A protein and the small-molecule ligand that binds it are described below.
Small molecule (SMILES): OC[C@H]1O[C@@H](O)[C@H](O)[C@@H](O)[C@@H]1O

Sequence of chain 1.B:
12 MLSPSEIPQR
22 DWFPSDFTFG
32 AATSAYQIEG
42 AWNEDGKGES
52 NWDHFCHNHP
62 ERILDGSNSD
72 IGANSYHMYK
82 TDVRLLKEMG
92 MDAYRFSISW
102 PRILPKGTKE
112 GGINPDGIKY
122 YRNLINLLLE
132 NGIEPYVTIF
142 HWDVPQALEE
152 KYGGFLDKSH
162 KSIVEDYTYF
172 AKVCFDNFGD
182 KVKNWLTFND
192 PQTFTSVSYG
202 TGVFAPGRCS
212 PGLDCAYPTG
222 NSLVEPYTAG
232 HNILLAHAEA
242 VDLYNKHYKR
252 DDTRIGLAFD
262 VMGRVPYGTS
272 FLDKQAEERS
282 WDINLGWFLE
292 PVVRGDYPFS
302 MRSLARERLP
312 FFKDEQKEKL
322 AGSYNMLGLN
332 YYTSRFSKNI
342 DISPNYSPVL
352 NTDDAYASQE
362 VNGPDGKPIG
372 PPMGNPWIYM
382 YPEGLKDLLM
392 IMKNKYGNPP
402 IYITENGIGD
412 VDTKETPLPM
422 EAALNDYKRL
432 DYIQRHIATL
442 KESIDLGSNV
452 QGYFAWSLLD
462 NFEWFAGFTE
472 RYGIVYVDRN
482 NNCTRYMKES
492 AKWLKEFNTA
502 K

Binding-site contacts:
Ligand atom O3 contacts residue ASP191 of chain 1.B at 2.7 Å (salt-bridge).
Ligand atom O4 contacts residue HIS142 of chain 1.B at 3.8 Å.
Ligand atom C1 contacts residue ASP191 of chain 1.B at 3.7 Å.
Ligand atom C6 contacts residue GLN38 of chain 1.B at 3.4 Å.
Ligand atom C5 contacts residue HBO1 of chain 1.E at 3.7 Å.
Ligand atom O3 contacts residue ASN190 of chain 1.B at 3.5 Å (h-bond).
Ligand atom O2 contacts residue THR194 of chain 1.B at 4.2 Å.
Ligand atom C3 contacts residue HBO1 of chain 1.E at 3.9 Å.
Ligand atom O6 contacts residue GLN38 of chain 1.B at 2.9 Å (h-bond).
Ligand atom C4 contacts residue ASP191 of chain 1.B at 4.1 Å.
Ligand atom C3 contacts residue GLU406 of chain 1.B at 3.0 Å.
Ligand atom C4 contacts residue HIS142 of chain 1.B at 4.2 Å.
Ligand atom O5 contacts residue GLU464 of chain 1.B at 3.0 Å (salt-bridge).
Ligand atom O2 contacts residue ASP191 of chain 1.B at 2.2 Å (salt-bridge).
Ligand atom C2 contacts residue TRP143 of chain 1.B at 4.1 Å (hydrophobic).
Ligand atom O2 contacts residue GLU406 of chain 1.B at 4.1 Å.
Ligand atom O3 contacts residue HIS142 of chain 1.B at 4.0 Å.
Ligand atom O2 contacts residue HBO1 of chain 1.E at 3.1 Å (h-bond).
Ligand atom C4 contacts residue TRP465 of chain 1.B at 3.9 Å (hydrophobic).
Ligand atom C1 contacts residue GLU464 of chain 1.B at 4.0 Å.
Ligand atom O6 contacts residue TRP465 of chain 1.B at 2.4 Å (h-bond).
Ligand atom O3 contacts residue GLU406 of chain 1.B at 3.0 Å (salt-bridge).
Ligand atom C6 contacts residue TRP457 of chain 1.B at 3.7 Å (hydrophobic).
Ligand atom O5 contacts residue TRP143 of chain 1.B at 4.0 Å.
Ligand atom C3 contacts residue TYR333 of chain 1.B at 4.2 Å (hydrophobic).
Ligand atom O5 contacts residue TRP465 of chain 1.B at 3.7 Å.
Ligand atom O4 contacts residue TRP457 of chain 1.B at 3.3 Å.
Ligand atom C6 contacts residue GLU464 of chain 1.B at 2.5 Å.
Ligand atom O4 contacts residue GLU406 of chain 1.B at 3.4 Å (salt-bridge).
Ligand atom O6 contacts residue GLU464 of chain 1.B at 2.4 Å (salt-bridge).
Ligand atom C2 contacts residue ASP191 of chain 1.B at 2.3 Å.
Ligand atom C5 contacts residue TRP465 of chain 1.B at 3.9 Å (hydrophobic).
Ligand atom C3 contacts residue ASP191 of chain 1.B at 3.0 Å.
Ligand atom C1 contacts residue HBO1 of chain 1.E at 1.5 Å.
Ligand atom C2 contacts residue HBO1 of chain 1.E at 2.5 Å.
Ligand atom O5 contacts residue HBO1 of chain 1.E at 2.5 Å (h-bond).
Ligand atom C4 contacts residue GLU406 of chain 1.B at 3.8 Å.
Ligand atom C5 contacts residue GLU464 of chain 1.B at 3.1 Å.
Ligand atom C6 contacts residue TRP465 of chain 1.B at 3.5 Å (hydrophobic).
Ligand atom O4 contacts residue GLN38 of chain 1.B at 3.7 Å.